Binding-site contacts:
Ligand atom O5 contacts residue TRP5 of chain 1.A at 2.5 Å.
Ligand atom C1 contacts residue PRO30 of chain 1.A at 4.5 Å (hydrophobic).
Ligand atom C1 contacts residue TRP5 of chain 1.A at 1.5 Å (hydrophobic).
Ligand atom C2 contacts residue PRO30 of chain 1.A at 3.6 Å (hydrophobic).
Ligand atom C6 contacts residue TYR110 of chain 1.A at 4.0 Å (hydrophobic).
Ligand atom O2 contacts residue HIS4 of chain 1.A at 3.1 Å.
Ligand atom C6 contacts residue TRP5 of chain 1.A at 4.3 Å (hydrophobic).
Ligand atom C2 contacts residue TRP5 of chain 1.A at 2.5 Å (hydrophobic).
Ligand atom O2 contacts residue TRP5 of chain 1.A at 2.5 Å (h-bond).
Ligand atom O2 contacts residue PRO30 of chain 1.A at 3.2 Å.
Ligand atom O3 contacts residue HIS4 of chain 1.A at 4.0 Å.
Ligand atom C3 contacts residue TRP5 of chain 1.A at 3.8 Å (hydrophobic).
Ligand atom C1 contacts residue TYR110 of chain 1.A at 4.3 Å (hydrophobic).
Ligand atom O2 contacts residue GLY3 of chain 1.A at 4.1 Å.
Ligand atom C5 contacts residue TRP5 of chain 1.A at 3.8 Å (hydrophobic).
Ligand atom C2 contacts residue HIS4 of chain 1.A at 4.5 Å.
Ligand atom O3 contacts residue TRP5 of chain 1.A at 4.0 Å.
Ligand atom C4 contacts residue TRP5 of chain 1.A at 4.3 Å (hydrophobic).
Ligand atom O5 contacts residue TYR110 of chain 1.A at 4.1 Å.

Sequence of chain 1.A:
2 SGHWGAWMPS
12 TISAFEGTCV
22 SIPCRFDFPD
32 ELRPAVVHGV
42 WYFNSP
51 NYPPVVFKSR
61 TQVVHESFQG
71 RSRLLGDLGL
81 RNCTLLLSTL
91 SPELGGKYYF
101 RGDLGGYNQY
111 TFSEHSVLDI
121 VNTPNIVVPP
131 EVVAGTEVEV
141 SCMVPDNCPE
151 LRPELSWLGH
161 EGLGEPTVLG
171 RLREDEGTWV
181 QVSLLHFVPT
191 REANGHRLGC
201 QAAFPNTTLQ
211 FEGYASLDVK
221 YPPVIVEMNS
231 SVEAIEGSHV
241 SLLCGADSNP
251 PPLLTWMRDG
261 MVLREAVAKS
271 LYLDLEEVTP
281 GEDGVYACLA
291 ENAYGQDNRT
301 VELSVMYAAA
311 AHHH

This protein binds this small molecule.
Small molecule (SMILES): OC[C@H]1O[C@H](O)[C@@H](O)[C@@H](O)[C@@H]1O